Sequence of chain 2.B:
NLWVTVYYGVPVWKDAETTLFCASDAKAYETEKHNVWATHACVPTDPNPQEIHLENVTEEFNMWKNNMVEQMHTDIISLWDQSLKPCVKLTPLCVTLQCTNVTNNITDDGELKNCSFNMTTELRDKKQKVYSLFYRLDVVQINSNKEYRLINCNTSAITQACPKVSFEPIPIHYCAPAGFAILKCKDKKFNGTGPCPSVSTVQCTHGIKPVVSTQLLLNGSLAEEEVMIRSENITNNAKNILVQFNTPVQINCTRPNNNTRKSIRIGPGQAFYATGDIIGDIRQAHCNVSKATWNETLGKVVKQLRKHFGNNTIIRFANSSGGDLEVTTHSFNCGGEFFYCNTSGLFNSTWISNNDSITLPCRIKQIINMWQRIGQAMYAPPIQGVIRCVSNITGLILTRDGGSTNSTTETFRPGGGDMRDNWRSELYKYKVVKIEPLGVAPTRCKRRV

Binding-site contacts:
Ligand atom C3 contacts residue ASN58 of chain 2.B at 3.8 Å.
Ligand atom O3 contacts residue THR18 of chain 2.A at 3.5 Å.
Ligand atom C4 contacts residue ASN58 of chain 2.B at 4.2 Å.
Ligand atom C4 contacts residue ASN114 of chain 2.A at 4.1 Å.
Ligand atom C3 contacts residue ASN114 of chain 2.A at 4.2 Å.
Ligand atom C5 contacts residue ASN58 of chain 2.B at 3.6 Å.
Ligand atom O2 contacts residue ASP113 of chain 2.A at 4.3 Å.
Ligand atom C7 contacts residue ASN58 of chain 2.B at 4.0 Å.
Ligand atom O3 contacts residue ASP113 of chain 2.A at 3.4 Å (salt-bridge).
Ligand atom C1 contacts residue ASN58 of chain 2.B at 1.4 Å.
Ligand atom N2 contacts residue GLU57 of chain 2.B at 3.6 Å.
Ligand atom O5 contacts residue ASN58 of chain 2.B at 2.4 Å (h-bond).
Ligand atom C3 contacts residue THR18 of chain 2.A at 4.0 Å.
Ligand atom C7 contacts residue GLU57 of chain 2.B at 4.0 Å.
Ligand atom O3 contacts residue ASN114 of chain 2.A at 3.1 Å (h-bond).
Ligand atom O6 contacts residue ASN58 of chain 2.B at 4.2 Å.
Ligand atom C2 contacts residue ASN58 of chain 2.B at 2.5 Å.
Ligand atom O7 contacts residue SER17 of chain 2.A at 4.4 Å.
Ligand atom O3 contacts residue MET115 of chain 2.A at 4.0 Å.
Ligand atom O2 contacts residue THR18 of chain 2.A at 4.2 Å.
Ligand atom N2 contacts residue ASN58 of chain 2.B at 2.9 Å (h-bond).
Ligand atom C8 contacts residue GLU57 of chain 2.B at 3.5 Å.
Ligand atom O4 contacts residue ASN114 of chain 2.A at 3.8 Å.

Sequence of chain 2.A:
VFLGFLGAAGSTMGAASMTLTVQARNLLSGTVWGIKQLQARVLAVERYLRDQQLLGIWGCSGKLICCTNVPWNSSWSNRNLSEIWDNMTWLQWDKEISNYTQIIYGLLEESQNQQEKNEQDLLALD

A small-molecule ligand and the protein it binds are described below.
Small molecule (SMILES): CC(=O)N[C@H]1[C@H](O[C@H]2[C@H](O)[C@@H](NC(C)=O)CO[C@@H]2CO[C@@H]2O[C@@H](C)[C@@H](O)[C@@H](O)[C@@H]2O)O[C@H](CO)[C@@H](O)[C@@H]1O